Binding-site contacts:
Ligand atom C31 contacts residue PHE68 of chain 2.B at 4.0 Å (hydrophobic).
Ligand atom O4 contacts residue LEU61 of chain 2.A at 4.4 Å.
Ligand atom C13 contacts residue PRO126 of chain 2.A at 4.3 Å (hydrophobic).
Ligand atom C10 contacts residue GLN90 of chain 2.A at 4.2 Å.
Ligand atom C15 contacts residue GLN90 of chain 2.A at 4.2 Å.
Ligand atom C15 contacts residue PRO126 of chain 2.A at 3.9 Å (hydrophobic).
Ligand atom C11 contacts residue LEU61 of chain 2.A at 4.3 Å (hydrophobic).
Ligand atom C15 contacts residue LEU61 of chain 2.A at 4.3 Å (hydrophobic).
Ligand atom O6 contacts residue LEU61 of chain 2.A at 4.5 Å.
Ligand atom C16 contacts residue MET117 of chain 2.A at 4.1 Å (hydrophobic).
Ligand atom C16 contacts residue LEU61 of chain 2.A at 4.4 Å (hydrophobic).
Ligand atom C10 contacts residue LEU61 of chain 2.A at 3.6 Å (hydrophobic).
Ligand atom C13 contacts residue LEU61 of chain 2.A at 4.2 Å (hydrophobic).
Ligand atom C30 contacts residue MET117 of chain 2.A at 4.2 Å (hydrophobic).
Ligand atom O6 contacts residue MET117 of chain 2.A at 4.1 Å.
Ligand atom C15 contacts residue ALA115 of chain 2.A at 3.6 Å (hydrophobic).
Ligand atom C16 contacts residue PHE68 of chain 2.B at 4.3 Å (hydrophobic).
Ligand atom C31 contacts residue PHE59 of chain 2.A at 3.4 Å (hydrophobic).
Ligand atom C31 contacts residue GLU70 of chain 2.B at 4.4 Å.
Ligand atom C12 contacts residue GLN90 of chain 2.A at 4.1 Å.
Ligand atom C16 contacts residue PHE59 of chain 2.A at 4.1 Å (hydrophobic).
Ligand atom O5 contacts residue LEU61 of chain 2.A at 4.4 Å.
Ligand atom C30 contacts residue PHE68 of chain 2.B at 4.2 Å (hydrophobic).
Ligand atom N1 contacts residue PHE68 of chain 2.B at 3.6 Å.
Ligand atom C31 contacts residue ALA69 of chain 2.B at 4.2 Å (hydrophobic).
Ligand atom C12 contacts residue LEU61 of chain 2.A at 3.8 Å (hydrophobic).
Ligand atom C14 contacts residue LEU61 of chain 2.A at 3.4 Å (hydrophobic).

Sequence of chain 2.A:
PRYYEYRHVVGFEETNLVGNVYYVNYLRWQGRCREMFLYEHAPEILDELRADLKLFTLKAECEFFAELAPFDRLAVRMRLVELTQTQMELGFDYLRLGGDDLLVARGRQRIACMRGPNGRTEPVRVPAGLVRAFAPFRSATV

Sequence of chain 2.B:
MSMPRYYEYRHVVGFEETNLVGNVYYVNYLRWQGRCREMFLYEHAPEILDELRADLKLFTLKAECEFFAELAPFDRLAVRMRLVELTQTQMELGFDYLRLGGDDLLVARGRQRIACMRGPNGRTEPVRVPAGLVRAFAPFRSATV

A small-molecule ligand and the protein it binds are described below.
Small molecule (SMILES): COCCO[C@@H](C)CO[C@H](C)CO[C@H](C)COC(C)CO[C@@H](C)CO[C@@H](C)CO[C@H](C)CO[C@H](C)COC[C@H](C)N